Binding-site contacts:
Ligand atom O2A contacts residue SER164 of chain 1.A at 3.4 Å.
Ligand atom O2 contacts residue LYS162 of chain 1.A at 3.0 Å (salt-bridge).
Ligand atom O1A contacts residue SER164 of chain 1.A at 2.4 Å (h-bond).
Ligand atom O2' contacts residue PRO123 of chain 1.A at 3.5 Å.
Ligand atom C8' contacts residue ASN23 of chain 1.A at 3.4 Å.
Ligand atom O7' contacts residue TRP97 of chain 1.A at 3.5 Å.
Ligand atom C5 contacts residue SER164 of chain 1.A at 3.4 Å.
Ligand atom O3' contacts residue SO41 of chain 1.B at 3.5 Å (h-bond).
Ligand atom C4 contacts residue ASP125 of chain 1.A at 3.5 Å.
Ligand atom O4 contacts residue ASP125 of chain 1.A at 3.3 Å (salt-bridge).
Ligand atom O4 contacts residue VAL124 of chain 1.A at 3.2 Å.
Ligand atom O3B contacts residue ILE329 of chain 1.A at 3.2 Å (h-bond).
Ligand atom N3 contacts residue PRO123 of chain 1.A at 3.4 Å (h-bond).
Ligand atom O7' contacts residue ASN23 of chain 1.A at 3.1 Å.
Ligand atom O3' contacts residue ASP307 of chain 1.A at 2.8 Å (salt-bridge).
Ligand atom C5 contacts residue PRO123 of chain 1.A at 3.4 Å (hydrophobic).
Ligand atom O2B contacts residue GLY166 of chain 1.A at 3.3 Å (h-bond).
Ligand atom C7' contacts residue ASN23 of chain 1.A at 3.2 Å.
Ligand atom O3' contacts residue ASN23 of chain 1.A at 3.2 Å (h-bond).
Ligand atom C3' contacts residue SO41 of chain 1.B at 3.4 Å.
Ligand atom O1A contacts residue VAL165 of chain 1.A at 2.7 Å (h-bond).
Ligand atom O1A contacts residue GLY166 of chain 1.A at 2.8 Å (h-bond).
Ligand atom PA contacts residue VAL165 of chain 1.A at 3.2 Å.
Ligand atom N2' contacts residue SO41 of chain 1.B at 2.8 Å (h-bond).
Ligand atom C4' contacts residue ASP307 of chain 1.A at 3.2 Å.
Ligand atom N3 contacts residue ASP125 of chain 1.A at 2.8 Å (salt-bridge).
Ligand atom C4 contacts residue LEU126 of chain 1.A at 3.4 Å (hydrophobic).
Ligand atom O4' contacts residue THR306 of chain 1.A at 3.5 Å.
Ligand atom O2' contacts residue ALA121 of chain 1.A at 2.6 Å (h-bond).
Ligand atom O4 contacts residue PRO123 of chain 1.A at 3.3 Å (h-bond).
Ligand atom O4' contacts residue ARG333 of chain 1.A at 3.5 Å (salt-bridge).
Ligand atom O4' contacts residue ASP307 of chain 1.A at 2.5 Å (salt-bridge).
Ligand atom C2' contacts residue ASN23 of chain 1.A at 3.5 Å.
Ligand atom C4 contacts residue PRO123 of chain 1.A at 3.1 Å (hydrophobic).
Ligand atom O2A contacts residue VAL165 of chain 1.A at 2.8 Å (h-bond).
Ligand atom O1B contacts residue ARG122 of chain 1.A at 3.1 Å (salt-bridge).
Ligand atom O4 contacts residue HIS127 of chain 1.A at 3.5 Å.
Ligand atom N3 contacts residue LEU126 of chain 1.A at 3.4 Å.
Ligand atom O4 contacts residue LEU126 of chain 1.A at 2.8 Å (h-bond).
Ligand atom C3B contacts residue PHE330 of chain 1.A at 3.5 Å (hydrophobic).

Sequence of chain 1.A:
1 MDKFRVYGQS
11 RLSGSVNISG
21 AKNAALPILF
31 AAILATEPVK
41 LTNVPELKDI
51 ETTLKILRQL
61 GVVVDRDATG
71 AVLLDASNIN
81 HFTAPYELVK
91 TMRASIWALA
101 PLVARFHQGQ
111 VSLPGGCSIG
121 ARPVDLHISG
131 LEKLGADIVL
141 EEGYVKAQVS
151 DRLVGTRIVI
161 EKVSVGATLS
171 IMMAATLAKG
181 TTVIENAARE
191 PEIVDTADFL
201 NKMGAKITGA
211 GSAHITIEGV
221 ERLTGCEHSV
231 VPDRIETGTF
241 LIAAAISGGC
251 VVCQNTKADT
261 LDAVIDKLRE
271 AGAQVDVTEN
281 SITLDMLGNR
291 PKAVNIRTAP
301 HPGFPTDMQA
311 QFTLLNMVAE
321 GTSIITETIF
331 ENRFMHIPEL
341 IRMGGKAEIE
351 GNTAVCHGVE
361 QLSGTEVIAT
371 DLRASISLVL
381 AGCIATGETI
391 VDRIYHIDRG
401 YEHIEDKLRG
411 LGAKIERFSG

A protein and the small-molecule ligand that binds it are described below.
Small molecule (SMILES): CC(=O)N[C@H]1[C@@H](O[P](=O)(O)O[P](=O)(O)OC[C@H]2O[C@@H](n3ccc(=O)[nH]c3=O)[C@H](O)[C@@H]2O)O[C@H](CO)[C@@H](O)[C@@H]1O